Sequence of chain 1.A:
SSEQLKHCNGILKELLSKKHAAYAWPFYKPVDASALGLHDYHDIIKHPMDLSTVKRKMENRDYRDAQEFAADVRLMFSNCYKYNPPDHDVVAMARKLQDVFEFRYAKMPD

The small molecule below binds the protein below.
Small molecule (SMILES): CC[C@H](C)[C@@H]1NC(=O)[C@H](CC2=CN=C3C=CC=CC23)NC(=O)[C@H](CC2=CN=C3C=CC=CC23)NC(=O)CSC[C@@H](C(N)=O)NC(=O)CNC(=O)[C@H](CCCCNC(C)=O)NC(=O)[C@H](CCCCN)NC(=O)[C@H](C(C)C)NC(=O)[C@H](CCCCNC(C)=O)NC(=O)[C@@H]2CCCN2C(=O)[C@H]([C@@H](C)CC)NC1=O

Binding-site contacts:
Ligand atom NE1 contacts residue TRP30 of chain 1.A at 3.6 Å.
Ligand atom CG contacts residue ASN89 of chain 1.A at 3.4 Å.
Ligand atom CH3 contacts residue PHE32 of chain 1.A at 3.8 Å (hydrophobic).
Ligand atom N contacts residue ASP94 of chain 1.A at 2.9 Å (salt-bridge).
Ligand atom O contacts residue HIS93 of chain 1.A at 3.4 Å.
Ligand atom CA contacts residue HIS93 of chain 1.A at 3.9 Å.
Ligand atom CH2 contacts residue MET98 of chain 1.A at 3.9 Å (hydrophobic).
Ligand atom O contacts residue VAL95 of chain 1.A at 3.1 Å (h-bond).
Ligand atom CB contacts residue ASN89 of chain 1.A at 3.4 Å.
Ligand atom O contacts residue ASP94 of chain 1.A at 3.4 Å (salt-bridge).
Ligand atom CA contacts residue TRP30 of chain 1.A at 3.5 Å (hydrophobic).
Ligand atom NZ contacts residue VAL36 of chain 1.A at 3.9 Å.
Ligand atom OH contacts residue ASN89 of chain 1.A at 3.0 Å (h-bond).
Ligand atom CZ2 contacts residue TRP30 of chain 1.A at 3.7 Å (hydrophobic).
Ligand atom CD contacts residue VAL95 of chain 1.A at 3.9 Å (hydrophobic).
Ligand atom CH3 contacts residue PRO31 of chain 1.A at 3.9 Å (hydrophobic).
Ligand atom CH contacts residue VAL95 of chain 1.A at 3.9 Å (hydrophobic).
Ligand atom CA contacts residue ASP94 of chain 1.A at 3.3 Å.
Ligand atom O contacts residue HIS93 of chain 1.A at 3.9 Å.
Ligand atom CG2 contacts residue HIS93 of chain 1.A at 3.5 Å.
Ligand atom CE contacts residue LEU43 of chain 1.A at 3.9 Å (hydrophobic).
Ligand atom C contacts residue TRP30 of chain 1.A at 3.7 Å (hydrophobic).
Ligand atom CH contacts residue VAL36 of chain 1.A at 3.7 Å (hydrophobic).
Ligand atom C contacts residue ASP94 of chain 1.A at 3.6 Å.
Ligand atom CD contacts residue ASN89 of chain 1.A at 3.7 Å.
Ligand atom CD2 contacts residue TRP30 of chain 1.A at 3.6 Å (hydrophobic).
Ligand atom CH2 contacts residue VAL95 of chain 1.A at 3.6 Å (hydrophobic).
Ligand atom CE2 contacts residue TRP30 of chain 1.A at 3.4 Å (hydrophobic).
Ligand atom CH3 contacts residue VAL36 of chain 1.A at 3.7 Å (hydrophobic).
Ligand atom CG contacts residue ASP94 of chain 1.A at 3.6 Å.
Ligand atom CZ2 contacts residue PRO31 of chain 1.A at 3.7 Å (hydrophobic).
Ligand atom O contacts residue ASP94 of chain 1.A at 2.9 Å (salt-bridge).
Ligand atom CG contacts residue LEU41 of chain 1.A at 3.6 Å (hydrophobic).
Ligand atom SG contacts residue TRP30 of chain 1.A at 3.3 Å (h-bond).
Ligand atom N contacts residue TRP30 of chain 1.A at 3.4 Å.
Ligand atom CB contacts residue LEU41 of chain 1.A at 3.6 Å (hydrophobic).
Ligand atom O contacts residue TRP30 of chain 1.A at 3.5 Å.
Ligand atom C contacts residue ASP94 of chain 1.A at 3.8 Å.
Ligand atom C contacts residue TRP30 of chain 1.A at 3.5 Å (hydrophobic).
Ligand atom CH3 contacts residue TRP30 of chain 1.A at 3.6 Å (hydrophobic).